Binding-site contacts:
Ligand atom N6 contacts residue U3 of chain 56.C at 3.0 Å (h-bond).
Ligand atom N3 contacts residue U3 of chain 56.C at 4.2 Å.
Ligand atom N6 contacts residue U1 of chain 56.C at 2.8 Å (h-bond).
Ligand atom C2 contacts residue U1 of chain 56.C at 3.5 Å.
Ligand atom N1 contacts residue U2 of chain 56.C at 3.5 Å (h-bond).
Ligand atom C4 contacts residue U2 of chain 56.C at 4.3 Å.
Ligand atom C2 contacts residue U3 of chain 56.C at 3.0 Å.
Ligand atom C6 contacts residue U2 of chain 56.C at 4.1 Å.
Ligand atom N1 contacts residue U3 of chain 56.C at 2.7 Å (h-bond).
Ligand atom N1 contacts residue U1 of chain 56.C at 2.8 Å (h-bond).
Ligand atom N6 contacts residue U2 of chain 56.C at 4.2 Å.
Ligand atom C6 contacts residue U3 of chain 56.C at 3.3 Å.
Ligand atom C6 contacts residue U1 of chain 56.C at 3.6 Å.
Ligand atom N3 contacts residue U2 of chain 56.C at 3.7 Å.
Ligand atom C2 contacts residue U2 of chain 56.C at 3.2 Å.

The small molecule below binds the protein below.
Small molecule (SMILES): Nc1ncnc2c1ncn2[C@@H]1O[C@H](CO[P](=O)(O)O[C@H]2[C@@H](O)[C@H](n3cnc4c(N)ncnc43)O[C@@H]2CO[P](=O)(O)O[C@H]2[C@@H](O)[C@H](n3cnc4c(N)ncnc43)O[C@@H]2COP(=O)(O)O)[C@@H](O)[C@H]1O